Sequence of chain 1.S:
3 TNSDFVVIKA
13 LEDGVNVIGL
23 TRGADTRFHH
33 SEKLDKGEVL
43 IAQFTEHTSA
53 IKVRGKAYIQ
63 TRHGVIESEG

The protein below binds the small molecule below.
Small molecule (SMILES): N[C@@H](Cc1c[nH]c2ccccc12)C(=O)O

Binding-site contacts:
Ligand atom NE1 contacts residue ALA44 of chain 1.R at 3.7 Å.
Ligand atom O contacts residue ARG24 of chain 1.S at 3.5 Å.
Ligand atom CD1 contacts residue SER51 of chain 1.S at 3.6 Å.
Ligand atom CD2 contacts residue THR50 of chain 1.R at 4.0 Å.
Ligand atom CZ3 contacts residue GLY21 of chain 1.R at 3.5 Å.
Ligand atom C contacts residue GLY25 of chain 1.S at 3.5 Å.
Ligand atom CA contacts residue THR28 of chain 1.S at 3.3 Å.
Ligand atom CA contacts residue THR23 of chain 1.S at 3.8 Å.
Ligand atom CZ2 contacts residue ILE53 of chain 1.R at 3.9 Å (hydrophobic).
Ligand atom N contacts residue THR23 of chain 1.S at 2.7 Å (h-bond).
Ligand atom NE1 contacts residue GLN45 of chain 1.R at 2.8 Å (h-bond).
Ligand atom CE2 contacts residue ALA44 of chain 1.R at 3.9 Å (hydrophobic).
Ligand atom CH2 contacts residue GLY21 of chain 1.R at 3.4 Å.
Ligand atom O contacts residue SER51 of chain 1.S at 2.9 Å (h-bond).
Ligand atom CB contacts residue THR23 of chain 1.S at 3.8 Å.
Ligand atom CZ3 contacts residue HIS32 of chain 1.R at 4.0 Å.
Ligand atom N contacts residue GLY25 of chain 1.S at 2.8 Å (h-bond).
Ligand atom OXT contacts residue HIS31 of chain 1.R at 3.9 Å.
Ligand atom CZ2 contacts residue THR50 of chain 1.R at 4.0 Å.
Ligand atom CE2 contacts residue THR50 of chain 1.R at 4.0 Å.
Ligand atom OXT contacts residue THR47 of chain 1.R at 2.5 Å (h-bond).
Ligand atom C contacts residue THR47 of chain 1.R at 3.4 Å.
Ligand atom O contacts residue THR47 of chain 1.R at 3.6 Å (h-bond).
Ligand atom CZ2 contacts residue ALA44 of chain 1.R at 3.9 Å (hydrophobic).
Ligand atom C contacts residue THR50 of chain 1.R at 3.9 Å.
Ligand atom CD1 contacts residue THR47 of chain 1.R at 3.8 Å.
Ligand atom N contacts residue ARG24 of chain 1.S at 3.8 Å.
Ligand atom CE3 contacts residue HIS32 of chain 1.R at 3.9 Å.
Ligand atom CD1 contacts residue GLN45 of chain 1.R at 3.5 Å.
Ligand atom OXT contacts residue HIS49 of chain 1.R at 3.7 Å.
Ligand atom C contacts residue SER51 of chain 1.S at 3.6 Å.
Ligand atom OXT contacts residue THR50 of chain 1.R at 2.8 Å (h-bond).
Ligand atom CG contacts residue SER51 of chain 1.S at 3.9 Å.
Ligand atom CA contacts residue GLY25 of chain 1.S at 3.5 Å.
Ligand atom N contacts residue ASP27 of chain 1.S at 3.0 Å (salt-bridge).
Ligand atom CB contacts residue SER51 of chain 1.S at 3.5 Å.
Ligand atom CE2 contacts residue GLN45 of chain 1.R at 3.9 Å.
Ligand atom O contacts residue GLY25 of chain 1.S at 2.9 Å (h-bond).
Ligand atom CB contacts residue THR28 of chain 1.S at 3.5 Å.
Ligand atom N contacts residue THR28 of chain 1.S at 2.9 Å (h-bond).

Sequence of chain 1.R:
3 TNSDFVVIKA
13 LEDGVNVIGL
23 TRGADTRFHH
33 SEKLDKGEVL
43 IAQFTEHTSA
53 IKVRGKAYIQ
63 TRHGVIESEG